Sequence of chain 1.A:
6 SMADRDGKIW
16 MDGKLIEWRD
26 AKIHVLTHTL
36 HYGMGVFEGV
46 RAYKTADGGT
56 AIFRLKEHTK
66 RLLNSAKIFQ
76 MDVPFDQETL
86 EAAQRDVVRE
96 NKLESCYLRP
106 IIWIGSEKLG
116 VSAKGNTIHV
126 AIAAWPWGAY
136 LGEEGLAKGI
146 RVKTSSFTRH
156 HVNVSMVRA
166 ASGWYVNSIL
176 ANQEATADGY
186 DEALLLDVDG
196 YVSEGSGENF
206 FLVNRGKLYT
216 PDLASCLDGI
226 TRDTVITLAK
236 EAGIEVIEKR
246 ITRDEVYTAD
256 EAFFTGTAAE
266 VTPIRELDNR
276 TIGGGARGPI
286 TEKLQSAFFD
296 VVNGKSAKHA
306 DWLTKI

The small molecule below binds the protein below.
Small molecule (SMILES): C[C@H](N)C(=O)O

Binding-site contacts:
Ligand atom CB contacts residue TYR102 of chain 1.A at 3.4 Å (hydrophobic).
Ligand atom OXT contacts residue GLY261 of chain 1.A at 4.2 Å.
Ligand atom O contacts residue THR262 of chain 1.A at 3.9 Å.
Ligand atom O contacts residue TYR102 of chain 1.A at 2.6 Å (h-bond).
Ligand atom C contacts residue TYR102 of chain 1.A at 3.6 Å (hydrophobic).
Ligand atom OXT contacts residue GLY202 of chain 1.A at 4.2 Å.
Ligand atom N contacts residue LLP165 of chain 1.A at 3.2 Å.
Ligand atom OXT contacts residue THR262 of chain 1.A at 3.4 Å (h-bond).
Ligand atom O contacts residue GLY44 of chain 1.A at 3.8 Å.
Ligand atom C contacts residue ALA263 of chain 1.A at 3.7 Å (hydrophobic).
Ligand atom CA contacts residue TYR102 of chain 1.A at 3.9 Å (hydrophobic).
Ligand atom OXT contacts residue ALA263 of chain 1.A at 3.0 Å (h-bond).
Ligand atom C contacts residue THR262 of chain 1.A at 4.3 Å.
Ligand atom N contacts residue GLY202 of chain 1.A at 3.3 Å (h-bond).
Ligand atom CA contacts residue LLP165 of chain 1.A at 3.5 Å.
Ligand atom C contacts residue LLP165 of chain 1.A at 4.0 Å.
Ligand atom O contacts residue ALA263 of chain 1.A at 3.6 Å.
Ligand atom CB contacts residue ARG104 of chain 1.A at 3.7 Å.
Ligand atom OXT contacts residue LLP165 of chain 1.A at 3.9 Å.